This protein binds this small molecule.
Small molecule (SMILES): CC(=O)N[C@H]1[C@H](O[C@H]2[C@H](O)[C@@H](NC(C)=O)CO[C@@H]2CO)O[C@H](CO)[C@@H](O)[C@@H]1O

Binding-site contacts:
Ligand atom C2 contacts residue ASN12 of chain 12.G at 3.3 Å.
Ligand atom C7 contacts residue ASN12 of chain 12.G at 3.9 Å.
Ligand atom C1 contacts residue ASN12 of chain 12.G at 2.2 Å.
Ligand atom N2 contacts residue ASN12 of chain 12.G at 3.8 Å.
Ligand atom O7 contacts residue ASN12 of chain 12.G at 3.6 Å.
Ligand atom O5 contacts residue ASN12 of chain 12.G at 2.7 Å (h-bond).
Ligand atom C5 contacts residue ASN12 of chain 12.G at 4.1 Å.

Sequence of chain 12.G:
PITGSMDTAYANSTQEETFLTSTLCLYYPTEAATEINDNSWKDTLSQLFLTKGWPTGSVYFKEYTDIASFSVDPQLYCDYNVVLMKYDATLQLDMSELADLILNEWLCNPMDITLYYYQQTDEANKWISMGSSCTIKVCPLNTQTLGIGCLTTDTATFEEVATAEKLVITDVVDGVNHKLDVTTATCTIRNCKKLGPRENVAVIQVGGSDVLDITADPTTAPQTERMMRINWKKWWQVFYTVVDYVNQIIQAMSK